Binding-site contacts:
Ligand atom O12 contacts residue GLY154 of chain 1.B at 3.5 Å (h-bond).
Ligand atom C2 contacts residue ALA153 of chain 1.B at 3.2 Å (hydrophobic).
Ligand atom C3 contacts residue GLU150 of chain 1.B at 3.0 Å.
Ligand atom O8 contacts residue ALA129 of chain 1.B at 4.4 Å.
Ligand atom C1 contacts residue ALA129 of chain 1.B at 4.2 Å (hydrophobic).
Ligand atom O9 contacts residue ALA153 of chain 1.B at 2.4 Å (h-bond).
Ligand atom O9 contacts residue ALA129 of chain 1.B at 3.3 Å (h-bond).
Ligand atom C4 contacts residue ALA153 of chain 1.B at 3.9 Å (hydrophobic).
Ligand atom O12 contacts residue ILE156 of chain 1.B at 3.6 Å.
Ligand atom C7 contacts residue GLU150 of chain 1.B at 4.3 Å.
Ligand atom O12 contacts residue LYS155 of chain 1.B at 3.8 Å.
Ligand atom C7 contacts residue ILE156 of chain 1.B at 4.2 Å (hydrophobic).
Ligand atom O10 contacts residue ILE156 of chain 1.B at 4.4 Å.
Ligand atom C7 contacts residue GLY154 of chain 1.B at 4.1 Å.
Ligand atom O12 contacts residue ALA153 of chain 1.B at 4.0 Å.
Ligand atom O8 contacts residue GLY154 of chain 1.B at 4.3 Å.
Ligand atom O8 contacts residue ALA153 of chain 1.B at 2.9 Å (h-bond).
Ligand atom C1 contacts residue GLU150 of chain 1.B at 3.1 Å.
Ligand atom C5 contacts residue GLU150 of chain 1.B at 4.2 Å.
Ligand atom C1 contacts residue ALA153 of chain 1.B at 2.5 Å (hydrophobic).
Ligand atom C3 contacts residue ALA153 of chain 1.B at 3.2 Å (hydrophobic).
Ligand atom C2 contacts residue GLU150 of chain 1.B at 2.7 Å.
Ligand atom O10 contacts residue GLU150 of chain 1.B at 4.3 Å.
Ligand atom O9 contacts residue GLU150 of chain 1.B at 2.8 Å (salt-bridge).
Ligand atom O8 contacts residue GLU150 of chain 1.B at 4.4 Å.
Ligand atom C4 contacts residue GLY154 of chain 1.B at 4.4 Å.
Ligand atom C4 contacts residue GLU150 of chain 1.B at 4.3 Å.
Ligand atom O9 contacts residue PRO151 of chain 1.B at 4.3 Å.

A small-molecule ligand and the protein it binds are described below.
Small molecule (SMILES): C[C@@H](CCC(=O)O)C(=O)O

Sequence of chain 1.B:
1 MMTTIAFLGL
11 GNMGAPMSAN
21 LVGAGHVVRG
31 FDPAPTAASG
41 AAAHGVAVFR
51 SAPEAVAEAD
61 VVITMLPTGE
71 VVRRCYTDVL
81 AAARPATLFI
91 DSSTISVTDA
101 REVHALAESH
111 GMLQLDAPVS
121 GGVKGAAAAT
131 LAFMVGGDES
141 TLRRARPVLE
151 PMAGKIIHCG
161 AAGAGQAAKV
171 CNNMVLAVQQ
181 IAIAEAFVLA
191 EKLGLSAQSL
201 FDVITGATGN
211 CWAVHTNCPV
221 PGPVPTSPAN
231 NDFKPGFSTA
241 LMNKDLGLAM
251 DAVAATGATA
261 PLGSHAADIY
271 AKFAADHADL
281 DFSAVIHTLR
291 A